Sequence of chain 1.A:
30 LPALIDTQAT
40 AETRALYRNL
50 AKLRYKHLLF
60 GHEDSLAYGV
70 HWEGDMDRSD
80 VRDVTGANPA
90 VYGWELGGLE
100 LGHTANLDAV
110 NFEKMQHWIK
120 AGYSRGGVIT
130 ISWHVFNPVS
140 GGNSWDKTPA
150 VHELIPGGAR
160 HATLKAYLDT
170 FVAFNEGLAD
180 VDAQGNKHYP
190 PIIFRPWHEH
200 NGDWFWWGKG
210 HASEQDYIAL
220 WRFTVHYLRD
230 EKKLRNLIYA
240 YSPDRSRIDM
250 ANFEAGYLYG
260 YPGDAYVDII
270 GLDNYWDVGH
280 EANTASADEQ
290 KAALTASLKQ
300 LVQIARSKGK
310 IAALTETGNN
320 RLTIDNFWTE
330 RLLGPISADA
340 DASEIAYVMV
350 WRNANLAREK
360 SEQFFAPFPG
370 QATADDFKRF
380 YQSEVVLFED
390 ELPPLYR

A small-molecule ligand and the protein it binds are described below.
Small molecule (SMILES): OC[C@H]1O[C@H](OC[C@H]2O[C@@H](O[C@H]3[C@H](O)[C@H](O)[C@H](O[C@H]4[C@H](O)[C@H](O)[C@H](O)O[C@@H]4CO)O[C@@H]3CO)[C@@H](O)[C@@H](O)[C@@H]2O[C@@H]2O[C@H](CO)[C@@H](O)[C@H](O)[C@@H]2O)[C@H](O)[C@@H](O)[C@H]1O

Binding-site contacts:
Ligand atom O3 contacts residue ARG351 of chain 1.A at 2.9 Å (salt-bridge).
Ligand atom C6 contacts residue ASP107 of chain 1.A at 3.4 Å.
Ligand atom O6 contacts residue TYR274 of chain 1.A at 3.1 Å.
Ligand atom O2 contacts residue GLU315 of chain 1.A at 2.8 Å (salt-bridge).
Ligand atom C2 contacts residue TRP203 of chain 1.A at 3.6 Å (hydrophobic).
Ligand atom O4 contacts residue TRP350 of chain 1.A at 3.0 Å (h-bond).
Ligand atom O2 contacts residue TRP350 of chain 1.A at 3.2 Å (h-bond).
Ligand atom C6 contacts residue ASP243 of chain 1.A at 3.3 Å.
Ligand atom O2 contacts residue ARG351 of chain 1.A at 2.9 Å (salt-bridge).
Ligand atom C2 contacts residue SER245 of chain 1.A at 3.5 Å.
Ligand atom O4 contacts residue GLU198 of chain 1.A at 2.8 Å (salt-bridge).
Ligand atom O6 contacts residue ASP107 of chain 1.A at 2.6 Å (salt-bridge).
Ligand atom C6 contacts residue GLU198 of chain 1.A at 3.6 Å.
Ligand atom C4 contacts residue ASP107 of chain 1.A at 3.4 Å.
Ligand atom C3 contacts residue TRP203 of chain 1.A at 3.6 Å (hydrophobic).
Ligand atom O2 contacts residue GLN362 of chain 1.A at 2.5 Å (h-bond).
Ligand atom C5 contacts residue GLU198 of chain 1.A at 3.3 Å.
Ligand atom O5 contacts residue TYR274 of chain 1.A at 3.5 Å.
Ligand atom O3 contacts residue SER245 of chain 1.A at 3.2 Å (h-bond).
Ligand atom O6 contacts residue TRP350 of chain 1.A at 3.5 Å.
Ligand atom O2 contacts residue SER245 of chain 1.A at 2.7 Å (h-bond).
Ligand atom O3 contacts residue HIS133 of chain 1.A at 2.8 Å (h-bond).
Ligand atom C6 contacts residue GLN362 of chain 1.A at 3.6 Å.
Ligand atom O3 contacts residue TRP144 of chain 1.A at 3.1 Å (h-bond).
Ligand atom C4 contacts residue GLU198 of chain 1.A at 3.4 Å.
Ligand atom O2 contacts residue HIS197 of chain 1.A at 2.8 Å (h-bond).
Ligand atom C1 contacts residue TRP350 of chain 1.A at 3.5 Å (hydrophobic).
Ligand atom O5 contacts residue TRP350 of chain 1.A at 3.0 Å (h-bond).
Ligand atom C2 contacts residue GLU315 of chain 1.A at 3.0 Å.
Ligand atom O5 contacts residue ARG246 of chain 1.A at 3.4 Å (salt-bridge).
Ligand atom O6 contacts residue GLN362 of chain 1.A at 3.3 Å (h-bond).
Ligand atom C1 contacts residue GLU315 of chain 1.A at 3.2 Å.
Ligand atom O2 contacts residue ARG246 of chain 1.A at 3.6 Å (salt-bridge).
Ligand atom C2 contacts residue GLN362 of chain 1.A at 3.4 Å.
Ligand atom C3 contacts residue HIS133 of chain 1.A at 3.5 Å.
Ligand atom O2 contacts residue HIS133 of chain 1.A at 3.2 Å (h-bond).
Ligand atom O5 contacts residue GLU315 of chain 1.A at 3.5 Å (salt-bridge).
Ligand atom C1 contacts residue GLU198 of chain 1.A at 3.2 Å.
Ligand atom O4 contacts residue ASP107 of chain 1.A at 2.6 Å (salt-bridge).
Ligand atom O3 contacts residue GLN362 of chain 1.A at 3.5 Å (h-bond).